A protein and the small-molecule ligand that binds it are described below.
Small molecule (SMILES): CC(=O)N[C@H]1[C@H](O[C@H]2[C@H](O)[C@@H](NC(C)=O)CO[C@@H]2CO)O[C@H](CO)[C@@H](O)[C@@H]1O

Binding-site contacts:
Ligand atom O5 contacts residue ASN154 of chain 6.A at 4.0 Å.
Ligand atom C2 contacts residue ASN154 of chain 6.A at 4.0 Å.
Ligand atom C1 contacts residue THR156 of chain 6.A at 3.4 Å.
Ligand atom C7 contacts residue GLY150 of chain 6.A at 4.3 Å.
Ligand atom N2 contacts residue THR156 of chain 6.A at 3.8 Å.
Ligand atom O7 contacts residue GLY150 of chain 6.A at 3.4 Å (h-bond).
Ligand atom C2 contacts residue THR156 of chain 6.A at 3.9 Å.
Ligand atom C5 contacts residue THR156 of chain 6.A at 4.3 Å.
Ligand atom O5 contacts residue THR156 of chain 6.A at 4.2 Å.
Ligand atom C3 contacts residue THR156 of chain 6.A at 4.0 Å.
Ligand atom C1 contacts residue ASN154 of chain 6.A at 3.0 Å.
Ligand atom C1 contacts residue MET151 of chain 6.A at 4.4 Å (hydrophobic).
Ligand atom C8 contacts residue ASN154 of chain 6.A at 3.9 Å.
Ligand atom O7 contacts residue ASN154 of chain 6.A at 3.3 Å (h-bond).
Ligand atom C7 contacts residue ASN154 of chain 6.A at 3.5 Å.
Ligand atom N2 contacts residue ASN154 of chain 6.A at 3.8 Å.

Sequence of chain 6.A:
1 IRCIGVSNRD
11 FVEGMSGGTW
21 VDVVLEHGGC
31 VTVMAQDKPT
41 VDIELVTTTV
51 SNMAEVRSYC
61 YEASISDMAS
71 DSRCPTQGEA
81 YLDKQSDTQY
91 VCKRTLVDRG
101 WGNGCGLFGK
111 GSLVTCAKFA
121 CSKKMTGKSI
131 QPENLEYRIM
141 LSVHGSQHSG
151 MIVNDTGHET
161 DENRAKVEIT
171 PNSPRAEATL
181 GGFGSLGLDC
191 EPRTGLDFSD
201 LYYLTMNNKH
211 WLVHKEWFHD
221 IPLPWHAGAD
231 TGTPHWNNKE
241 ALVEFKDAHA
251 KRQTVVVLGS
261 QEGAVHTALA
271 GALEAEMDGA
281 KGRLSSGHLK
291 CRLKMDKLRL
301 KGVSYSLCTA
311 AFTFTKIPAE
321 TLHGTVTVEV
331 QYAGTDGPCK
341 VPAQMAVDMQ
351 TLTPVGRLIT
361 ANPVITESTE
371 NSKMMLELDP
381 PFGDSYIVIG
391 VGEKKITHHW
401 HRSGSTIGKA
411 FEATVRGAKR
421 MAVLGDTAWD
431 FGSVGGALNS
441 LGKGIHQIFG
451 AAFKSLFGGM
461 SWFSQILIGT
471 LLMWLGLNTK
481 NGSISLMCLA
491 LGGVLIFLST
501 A